Sequence of chain 1.D:
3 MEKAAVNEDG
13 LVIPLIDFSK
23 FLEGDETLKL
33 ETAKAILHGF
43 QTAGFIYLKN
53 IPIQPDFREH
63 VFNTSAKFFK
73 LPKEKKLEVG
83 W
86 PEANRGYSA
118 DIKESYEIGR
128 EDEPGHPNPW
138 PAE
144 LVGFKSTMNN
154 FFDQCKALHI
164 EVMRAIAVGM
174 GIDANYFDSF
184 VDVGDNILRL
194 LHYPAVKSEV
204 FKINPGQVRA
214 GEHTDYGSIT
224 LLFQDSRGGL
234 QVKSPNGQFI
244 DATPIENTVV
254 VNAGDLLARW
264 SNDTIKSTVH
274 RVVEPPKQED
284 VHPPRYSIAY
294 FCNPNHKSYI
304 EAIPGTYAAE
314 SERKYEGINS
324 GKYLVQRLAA

The protein below binds the small molecule below.
Small molecule (SMILES): O=C(O)CCC(=O)C(=O)O

Binding-site contacts:
Ligand atom O4 contacts residue TYR196 of chain 1.D at 2.7 Å (h-bond).
Ligand atom C5 contacts residue VAL275 of chain 1.D at 3.6 Å (hydrophobic).
Ligand atom O4 contacts residue LEU225 of chain 1.D at 4.3 Å.
Ligand atom C1 contacts residue ARG192 of chain 1.D at 3.7 Å.
Ligand atom O1 contacts residue ARG192 of chain 1.D at 3.8 Å.
Ligand atom O5 contacts residue NI1 of chain 1.V at 2.2 Å (h-bond).
Ligand atom O1 contacts residue NI1 of chain 1.V at 2.3 Å (h-bond).
Ligand atom C3 contacts residue LEU194 of chain 1.D at 3.9 Å (hydrophobic).
Ligand atom O4 contacts residue LEU194 of chain 1.D at 3.8 Å.
Ligand atom O3 contacts residue ARG288 of chain 1.D at 2.8 Å (salt-bridge).
Ligand atom C4 contacts residue LEU225 of chain 1.D at 3.8 Å (hydrophobic).
Ligand atom C5 contacts residue SER290 of chain 1.D at 3.6 Å.
Ligand atom O2 contacts residue PHE294 of chain 1.D at 3.5 Å.
Ligand atom O4 contacts residue ARG288 of chain 1.D at 3.0 Å (salt-bridge).
Ligand atom O3 contacts residue LEU233 of chain 1.D at 4.0 Å.
Ligand atom O3 contacts residue LEU225 of chain 1.D at 3.4 Å.
Ligand atom C2 contacts residue HIS216 of chain 1.D at 3.9 Å.
Ligand atom C4 contacts residue VAL275 of chain 1.D at 3.8 Å (hydrophobic).
Ligand atom C5 contacts residue ARG288 of chain 1.D at 3.4 Å.
Ligand atom C4 contacts residue TYR196 of chain 1.D at 4.1 Å (hydrophobic).
Ligand atom C4 contacts residue LEU233 of chain 1.D at 4.2 Å (hydrophobic).
Ligand atom O3 contacts residue VAL275 of chain 1.D at 3.8 Å.
Ligand atom C1 contacts residue HIS216 of chain 1.D at 3.8 Å.
Ligand atom O1 contacts residue PHE294 of chain 1.D at 3.5 Å.
Ligand atom O1 contacts residue HIS216 of chain 1.D at 3.1 Å (h-bond).
Ligand atom O2 contacts residue LEU194 of chain 1.D at 3.9 Å.
Ligand atom O2 contacts residue NI1 of chain 1.V at 4.2 Å.
Ligand atom O3 contacts residue SER290 of chain 1.D at 4.0 Å.
Ligand atom C1 contacts residue PHE294 of chain 1.D at 3.8 Å (hydrophobic).
Ligand atom O2 contacts residue ARG192 of chain 1.D at 2.9 Å (salt-bridge).
Ligand atom C2 contacts residue NI1 of chain 1.V at 3.0 Å.
Ligand atom C1 contacts residue NI1 of chain 1.V at 3.0 Å.
Ligand atom O4 contacts residue VAL275 of chain 1.D at 3.9 Å.
Ligand atom O5 contacts residue HIS273 of chain 1.D at 3.2 Å (h-bond).
Ligand atom O5 contacts residue HIS216 of chain 1.D at 3.2 Å (h-bond).
Ligand atom C3 contacts residue TYR196 of chain 1.D at 3.7 Å (hydrophobic).
Ligand atom C5 contacts residue TYR196 of chain 1.D at 3.7 Å (hydrophobic).
Ligand atom O4 contacts residue SER290 of chain 1.D at 2.9 Å (h-bond).
Ligand atom C5 contacts residue LEU225 of chain 1.D at 3.7 Å (hydrophobic).
Ligand atom O1 contacts residue ASP218 of chain 1.D at 3.4 Å (salt-bridge).